Binding-site contacts:
Ligand atom O5 contacts residue ASN187 of chain 1.A at 3.7 Å.
Ligand atom C3 contacts residue THR186 of chain 1.A at 4.2 Å.
Ligand atom C5 contacts residue THR186 of chain 1.A at 3.5 Å.
Ligand atom C1 contacts residue ASN184 of chain 1.A at 1.4 Å.
Ligand atom C6 contacts residue THR186 of chain 1.A at 4.2 Å.
Ligand atom C4 contacts residue ASN184 of chain 1.A at 4.3 Å.
Ligand atom O5 contacts residue THR186 of chain 1.A at 3.3 Å (h-bond).
Ligand atom C5 contacts residue ASN184 of chain 1.A at 3.7 Å.
Ligand atom C2 contacts residue THR186 of chain 1.A at 4.1 Å.
Ligand atom C4 contacts residue THR186 of chain 1.A at 4.5 Å.
Ligand atom C2 contacts residue ASN184 of chain 1.A at 2.5 Å.
Ligand atom O7 contacts residue ASN184 of chain 1.A at 4.4 Å.
Ligand atom C3 contacts residue ASN184 of chain 1.A at 3.8 Å.
Ligand atom O6 contacts residue THR186 of chain 1.A at 3.3 Å (h-bond).
Ligand atom O5 contacts residue ASN184 of chain 1.A at 2.4 Å (h-bond).
Ligand atom N2 contacts residue ASN184 of chain 1.A at 2.9 Å (h-bond).
Ligand atom C1 contacts residue ASN187 of chain 1.A at 4.2 Å.
Ligand atom O6 contacts residue ASN187 of chain 1.A at 3.5 Å.
Ligand atom C1 contacts residue THR186 of chain 1.A at 3.0 Å.
Ligand atom C7 contacts residue ASN184 of chain 1.A at 3.5 Å.
Ligand atom C8 contacts residue ASN184 of chain 1.A at 3.6 Å.

The protein below binds the small molecule below.
Small molecule (SMILES): CC(=O)N[C@@H]1[C@@H](O)[C@H](O)[C@@H](CO)O[C@H]1O

Sequence of chain 1.A:
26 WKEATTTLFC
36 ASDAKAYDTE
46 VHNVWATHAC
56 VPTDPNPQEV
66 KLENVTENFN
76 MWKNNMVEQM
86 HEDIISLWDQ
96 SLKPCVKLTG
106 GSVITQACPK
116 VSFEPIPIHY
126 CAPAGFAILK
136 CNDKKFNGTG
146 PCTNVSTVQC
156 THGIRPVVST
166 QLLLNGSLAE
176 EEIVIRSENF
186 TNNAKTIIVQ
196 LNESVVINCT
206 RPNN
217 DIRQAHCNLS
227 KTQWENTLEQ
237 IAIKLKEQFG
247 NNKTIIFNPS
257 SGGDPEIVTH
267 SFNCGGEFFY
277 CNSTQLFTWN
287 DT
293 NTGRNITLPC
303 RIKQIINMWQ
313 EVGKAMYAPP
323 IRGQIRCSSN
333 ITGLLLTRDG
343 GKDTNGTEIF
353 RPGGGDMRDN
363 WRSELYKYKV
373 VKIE